Binding-site contacts:
Ligand atom C11 contacts residue HIS74 of chain 1.A at 3.7 Å.
Ligand atom O23 contacts residue ASP80 of chain 1.A at 2.4 Å (salt-bridge).
Ligand atom O29 contacts residue PHE136 of chain 1.A at 3.4 Å.
Ligand atom C16 contacts residue PHE42 of chain 1.A at 3.5 Å (hydrophobic).
Ligand atom C6 contacts residue GLN102 of chain 1.A at 3.5 Å.
Ligand atom C1 contacts residue TRP29 of chain 1.A at 3.7 Å (hydrophobic).
Ligand atom O27 contacts residue HIS74 of chain 1.A at 2.9 Å (h-bond).
Ligand atom O12 contacts residue DQH1 of chain 1.T at 3.1 Å (h-bond).
Ligand atom C16 contacts residue DQH1 of chain 1.T at 3.0 Å.
Ligand atom C14 contacts residue HIS74 of chain 1.A at 3.7 Å.
Ligand atom C15 contacts residue PHE42 of chain 1.A at 3.6 Å (hydrophobic).
Ligand atom O23 contacts residue TRP76 of chain 1.A at 3.7 Å.
Ligand atom C15 contacts residue SER38 of chain 1.A at 3.5 Å.
Ligand atom C17 contacts residue ASP80 of chain 1.A at 3.6 Å.
Ligand atom C18 contacts residue DQH1 of chain 1.T at 3.8 Å.
Ligand atom C19 contacts residue DQH1 of chain 1.T at 3.7 Å.
Ligand atom O23 contacts residue PHE138 of chain 1.A at 3.7 Å.
Ligand atom O13 contacts residue TYR49 of chain 1.A at 2.5 Å (h-bond).
Ligand atom C18 contacts residue ASP80 of chain 1.A at 3.5 Å.
Ligand atom O24 contacts residue ASP80 of chain 1.A at 2.9 Å (salt-bridge).
Ligand atom C10 contacts residue TYR49 of chain 1.A at 3.7 Å (hydrophobic).
Ligand atom O13 contacts residue PHE51 of chain 1.A at 3.4 Å.
Ligand atom O30 contacts residue PHE51 of chain 1.A at 3.7 Å.
Ligand atom C10 contacts residue HIS74 of chain 1.A at 3.8 Å.
Ligand atom O27 contacts residue SER38 of chain 1.A at 2.6 Å (h-bond).
Ligand atom C17 contacts residue DQH1 of chain 1.T at 3.1 Å.
Ligand atom C9 contacts residue TYR49 of chain 1.A at 3.5 Å (hydrophobic).
Ligand atom C10 contacts residue SER38 of chain 1.A at 3.2 Å.
Ligand atom O30 contacts residue THR72 of chain 1.A at 3.4 Å (h-bond).
Ligand atom O24 contacts residue TRP76 of chain 1.A at 3.8 Å.
Ligand atom C14 contacts residue DQH1 of chain 1.T at 3.8 Å.
Ligand atom O29 contacts residue GLN102 of chain 1.A at 2.5 Å (h-bond).
Ligand atom O24 contacts residue DQH1 of chain 1.T at 3.1 Å (h-bond).
Ligand atom C4 contacts residue DQH1 of chain 1.T at 3.8 Å.
Ligand atom O13 contacts residue THR72 of chain 1.A at 3.7 Å.
Ligand atom O27 contacts residue TYR49 of chain 1.A at 3.0 Å (h-bond).
Ligand atom O27 contacts residue PHE42 of chain 1.A at 3.8 Å.
Ligand atom C5 contacts residue PHE136 of chain 1.A at 3.8 Å (hydrophobic).
Ligand atom C15 contacts residue DQH1 of chain 1.T at 3.2 Å.
Ligand atom C1 contacts residue GLN102 of chain 1.A at 3.7 Å.

Sequence of chain 1.A:
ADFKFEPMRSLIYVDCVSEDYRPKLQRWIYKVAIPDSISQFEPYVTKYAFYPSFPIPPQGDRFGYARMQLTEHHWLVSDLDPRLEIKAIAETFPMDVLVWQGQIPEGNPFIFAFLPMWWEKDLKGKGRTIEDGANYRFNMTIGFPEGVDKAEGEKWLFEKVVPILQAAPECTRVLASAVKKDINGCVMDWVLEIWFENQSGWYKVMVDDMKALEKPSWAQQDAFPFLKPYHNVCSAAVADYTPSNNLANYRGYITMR

This small molecule binds to this protein.
Small molecule (SMILES): O=C1c2c(O)cc(O)cc2O[C@H](c2ccc(O)c(O)c2)[C@H]1O